Sequence of chain 1.A:
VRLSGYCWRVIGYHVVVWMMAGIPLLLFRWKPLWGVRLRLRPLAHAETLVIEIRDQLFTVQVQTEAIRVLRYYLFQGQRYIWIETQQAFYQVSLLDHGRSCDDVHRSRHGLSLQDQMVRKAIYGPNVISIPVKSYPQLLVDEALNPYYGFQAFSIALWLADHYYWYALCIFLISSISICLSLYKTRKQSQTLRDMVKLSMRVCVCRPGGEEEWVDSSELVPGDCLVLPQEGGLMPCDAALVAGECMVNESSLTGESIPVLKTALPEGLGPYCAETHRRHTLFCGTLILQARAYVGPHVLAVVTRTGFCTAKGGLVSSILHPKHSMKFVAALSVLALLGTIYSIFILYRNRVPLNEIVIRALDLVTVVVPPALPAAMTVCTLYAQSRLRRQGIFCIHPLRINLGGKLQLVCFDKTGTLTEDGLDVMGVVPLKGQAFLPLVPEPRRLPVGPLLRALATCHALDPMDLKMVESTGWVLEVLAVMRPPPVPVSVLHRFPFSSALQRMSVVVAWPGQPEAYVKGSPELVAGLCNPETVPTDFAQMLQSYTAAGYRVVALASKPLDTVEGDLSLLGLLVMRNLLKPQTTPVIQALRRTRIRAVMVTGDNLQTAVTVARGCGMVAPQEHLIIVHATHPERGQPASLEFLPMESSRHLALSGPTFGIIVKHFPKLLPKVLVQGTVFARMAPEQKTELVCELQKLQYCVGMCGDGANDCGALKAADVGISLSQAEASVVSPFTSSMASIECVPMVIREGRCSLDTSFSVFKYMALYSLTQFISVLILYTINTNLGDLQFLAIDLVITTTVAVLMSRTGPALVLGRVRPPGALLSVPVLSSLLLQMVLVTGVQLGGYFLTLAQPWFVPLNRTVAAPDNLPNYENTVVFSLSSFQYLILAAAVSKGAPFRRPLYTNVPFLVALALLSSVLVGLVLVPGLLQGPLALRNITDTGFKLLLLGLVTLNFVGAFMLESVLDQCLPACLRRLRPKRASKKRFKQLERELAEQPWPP

Binding-site contacts:
Ligand atom C21 contacts residue D101 of chain 1.U at 3.4 Å.
Ligand atom C27 contacts residue SER1090 of chain 1.A at 4.2 Å.
Ligand atom C21 contacts residue PHE1128 of chain 1.A at 4.3 Å (hydrophobic).
Ligand atom C12 contacts residue PHE1128 of chain 1.A at 4.1 Å (hydrophobic).
Ligand atom C15 contacts residue LEU1082 of chain 1.A at 3.6 Å (hydrophobic).
Ligand atom O1 contacts residue D101 of chain 1.T at 3.4 Å.
Ligand atom C20 contacts residue D101 of chain 1.U at 4.2 Å.
Ligand atom C18 contacts residue PHE1128 of chain 1.A at 4.2 Å (hydrophobic).
Ligand atom C27 contacts residue ALA1086 of chain 1.A at 3.3 Å (hydrophobic).
Ligand atom C4 contacts residue TYR1076 of chain 1.A at 4.1 Å (hydrophobic).
Ligand atom C26 contacts residue D101 of chain 1.U at 3.3 Å.
Ligand atom C23 contacts residue D101 of chain 1.U at 3.9 Å.
Ligand atom C25 contacts residue SER1089 of chain 1.A at 4.4 Å.
Ligand atom C26 contacts residue SER1089 of chain 1.A at 3.8 Å.
Ligand atom C14 contacts residue LEU1082 of chain 1.A at 3.5 Å (hydrophobic).
Ligand atom C12 contacts residue PHE1132 of chain 1.A at 3.6 Å (hydrophobic).
Ligand atom C27 contacts residue SER1089 of chain 1.A at 3.7 Å.
Ligand atom C5 contacts residue TYR1076 of chain 1.A at 4.4 Å (hydrophobic).
Ligand atom C7 contacts residue LEU1082 of chain 1.A at 3.7 Å (hydrophobic).
Ligand atom C17 contacts residue LEU1082 of chain 1.A at 4.4 Å (hydrophobic).
Ligand atom C1 contacts residue LEU1075 of chain 1.A at 4.0 Å (hydrophobic).
Ligand atom C3 contacts residue TYR1076 of chain 1.A at 4.2 Å (hydrophobic).
Ligand atom C2 contacts residue LEU1075 of chain 1.A at 3.5 Å (hydrophobic).
Ligand atom C16 contacts residue LEU1082 of chain 1.A at 4.0 Å (hydrophobic).
Ligand atom C11 contacts residue PHE1132 of chain 1.A at 3.6 Å (hydrophobic).
Ligand atom C20 contacts residue PHE1128 of chain 1.A at 4.3 Å (hydrophobic).
Ligand atom C8 contacts residue LEU1082 of chain 1.A at 4.3 Å (hydrophobic).
Ligand atom C7 contacts residue TYR1076 of chain 1.A at 4.2 Å (hydrophobic).
Ligand atom C3 contacts residue LEU1075 of chain 1.A at 4.4 Å (hydrophobic).
Ligand atom C19 contacts residue D101 of chain 1.T at 3.9 Å.
Ligand atom C6 contacts residue TYR1076 of chain 1.A at 3.6 Å (hydrophobic).
Ligand atom C21 contacts residue LEU1085 of chain 1.A at 3.9 Å (hydrophobic).
Ligand atom C1 contacts residue PHE1132 of chain 1.A at 4.3 Å (hydrophobic).

This small molecule binds to this protein.
Small molecule (SMILES): CC(C)CCC[C@@H](C)[C@H]1CC[C@H]2[C@@H]3CC=C4C[C@@H](O)CC[C@]4(C)[C@H]3CC[C@]12C